Binding-site contacts:
Ligand atom O5 contacts residue ASN87 of chain 3.D at 2.4 Å (h-bond).
Ligand atom C1 contacts residue ASN87 of chain 3.D at 1.4 Å.
Ligand atom N2 contacts residue ASN87 of chain 3.D at 2.9 Å (h-bond).
Ligand atom O7 contacts residue ASN87 of chain 3.D at 3.3 Å (h-bond).
Ligand atom C3 contacts residue ASN87 of chain 3.D at 3.8 Å.
Ligand atom C5 contacts residue SER89 of chain 3.D at 4.0 Å.
Ligand atom O6 contacts residue SER89 of chain 3.D at 3.8 Å.
Ligand atom C5 contacts residue ASN87 of chain 3.D at 3.6 Å.
Ligand atom O5 contacts residue SER89 of chain 3.D at 3.2 Å (h-bond).
Ligand atom C7 contacts residue ASN87 of chain 3.D at 3.3 Å.
Ligand atom C4 contacts residue ASN87 of chain 3.D at 4.2 Å.
Ligand atom C1 contacts residue SER89 of chain 3.D at 3.6 Å.
Ligand atom C2 contacts residue ASN87 of chain 3.D at 2.4 Å.
Ligand atom C6 contacts residue SER89 of chain 3.D at 4.2 Å.
Ligand atom C8 contacts residue ASN87 of chain 3.D at 4.4 Å.

Sequence of chain 3.D:
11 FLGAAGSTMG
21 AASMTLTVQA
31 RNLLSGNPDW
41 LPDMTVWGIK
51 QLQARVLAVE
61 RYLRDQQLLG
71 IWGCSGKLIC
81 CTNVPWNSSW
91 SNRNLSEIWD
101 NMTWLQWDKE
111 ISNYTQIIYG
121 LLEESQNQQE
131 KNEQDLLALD

This small molecule binds to this protein.
Small molecule (SMILES): CC(=O)N[C@@H]1[C@@H](O)[C@H](O)[C@@H](CO)O[C@H]1O